Binding-site contacts:
Ligand atom C7 contacts residue TYR417 of chain 1.F at 4.5 Å (hydrophobic).
Ligand atom O7 contacts residue TYR417 of chain 1.F at 3.6 Å.
Ligand atom O7 contacts residue ASP415 of chain 1.F at 4.0 Å.
Ligand atom C3 contacts residue ASN354 of chain 1.F at 3.7 Å.
Ligand atom C7 contacts residue THR414 of chain 1.F at 3.2 Å.
Ligand atom C8 contacts residue ASN354 of chain 1.F at 4.1 Å.
Ligand atom C7 contacts residue ASN354 of chain 1.F at 3.6 Å.
Ligand atom O5 contacts residue ASN354 of chain 1.F at 2.4 Å (h-bond).
Ligand atom C8 contacts residue ASP415 of chain 1.F at 3.6 Å.
Ligand atom C4 contacts residue ASN354 of chain 1.F at 4.1 Å.
Ligand atom O7 contacts residue ASN354 of chain 1.F at 4.0 Å.
Ligand atom O3 contacts residue ARG413 of chain 1.F at 4.3 Å.
Ligand atom O7 contacts residue THR414 of chain 1.F at 3.3 Å (h-bond).
Ligand atom C8 contacts residue TYR417 of chain 1.F at 3.8 Å (hydrophobic).
Ligand atom C1 contacts residue ASN354 of chain 1.F at 1.4 Å.
Ligand atom C7 contacts residue ASP415 of chain 1.F at 4.3 Å.
Ligand atom O4 contacts residue ARG413 of chain 1.F at 4.0 Å.
Ligand atom C8 contacts residue TRP409 of chain 1.F at 3.6 Å (hydrophobic).
Ligand atom N2 contacts residue THR414 of chain 1.F at 3.9 Å.
Ligand atom N2 contacts residue ASN354 of chain 1.F at 2.8 Å (h-bond).
Ligand atom O3 contacts residue THR414 of chain 1.F at 3.6 Å (h-bond).
Ligand atom C4 contacts residue THR419 of chain 1.F at 4.3 Å.
Ligand atom C8 contacts residue THR414 of chain 1.F at 3.1 Å.
Ligand atom C5 contacts residue ASN354 of chain 1.F at 3.7 Å.
Ligand atom C2 contacts residue ASN354 of chain 1.F at 2.4 Å.

This protein binds this small molecule.
Small molecule (SMILES): CC(=O)N[C@@H]1[C@@H](O)[C@H](O)[C@@H](CO)O[C@H]1O

Sequence of chain 1.F:
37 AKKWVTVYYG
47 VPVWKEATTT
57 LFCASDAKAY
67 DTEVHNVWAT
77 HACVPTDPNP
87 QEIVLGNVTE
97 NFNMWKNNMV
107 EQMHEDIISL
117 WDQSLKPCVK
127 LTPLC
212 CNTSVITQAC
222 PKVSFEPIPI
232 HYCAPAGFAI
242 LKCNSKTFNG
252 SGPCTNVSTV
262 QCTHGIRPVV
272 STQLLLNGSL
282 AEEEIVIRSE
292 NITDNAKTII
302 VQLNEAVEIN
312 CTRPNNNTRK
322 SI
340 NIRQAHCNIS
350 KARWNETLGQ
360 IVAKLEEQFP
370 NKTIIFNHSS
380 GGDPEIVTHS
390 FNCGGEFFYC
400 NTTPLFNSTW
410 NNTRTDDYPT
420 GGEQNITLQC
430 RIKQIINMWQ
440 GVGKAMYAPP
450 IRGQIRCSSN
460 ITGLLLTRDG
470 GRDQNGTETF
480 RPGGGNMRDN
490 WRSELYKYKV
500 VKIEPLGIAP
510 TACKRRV